Sequence of chain 1.B:
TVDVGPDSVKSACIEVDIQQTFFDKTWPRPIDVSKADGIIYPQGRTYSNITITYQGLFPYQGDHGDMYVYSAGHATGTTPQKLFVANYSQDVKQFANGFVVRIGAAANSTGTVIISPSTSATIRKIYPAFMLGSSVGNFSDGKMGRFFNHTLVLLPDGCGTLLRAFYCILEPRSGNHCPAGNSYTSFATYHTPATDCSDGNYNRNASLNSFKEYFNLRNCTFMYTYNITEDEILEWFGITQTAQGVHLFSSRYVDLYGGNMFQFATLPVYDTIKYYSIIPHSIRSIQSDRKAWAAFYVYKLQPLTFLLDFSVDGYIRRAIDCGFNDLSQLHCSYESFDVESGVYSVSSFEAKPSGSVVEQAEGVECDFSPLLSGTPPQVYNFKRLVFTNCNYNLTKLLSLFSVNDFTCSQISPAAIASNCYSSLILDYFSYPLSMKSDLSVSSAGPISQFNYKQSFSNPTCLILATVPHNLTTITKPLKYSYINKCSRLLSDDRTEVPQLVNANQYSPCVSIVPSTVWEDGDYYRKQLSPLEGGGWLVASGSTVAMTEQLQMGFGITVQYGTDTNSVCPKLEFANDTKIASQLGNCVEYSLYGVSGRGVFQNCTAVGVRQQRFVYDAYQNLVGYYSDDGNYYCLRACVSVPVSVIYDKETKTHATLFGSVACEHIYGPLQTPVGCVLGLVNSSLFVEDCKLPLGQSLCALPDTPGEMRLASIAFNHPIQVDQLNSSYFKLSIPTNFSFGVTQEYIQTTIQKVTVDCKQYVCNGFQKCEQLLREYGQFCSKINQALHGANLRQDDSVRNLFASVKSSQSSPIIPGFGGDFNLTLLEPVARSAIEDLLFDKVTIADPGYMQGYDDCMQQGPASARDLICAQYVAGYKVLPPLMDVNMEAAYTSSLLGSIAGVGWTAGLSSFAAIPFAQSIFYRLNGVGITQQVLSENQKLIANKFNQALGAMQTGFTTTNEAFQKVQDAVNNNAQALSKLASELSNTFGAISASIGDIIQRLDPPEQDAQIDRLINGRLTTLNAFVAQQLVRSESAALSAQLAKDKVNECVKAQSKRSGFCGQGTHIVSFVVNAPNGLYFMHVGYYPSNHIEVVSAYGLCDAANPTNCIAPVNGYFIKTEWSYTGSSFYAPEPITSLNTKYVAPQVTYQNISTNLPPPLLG

Binding-site contacts:
Ligand atom C7 contacts residue ASN606 of chain 1.B at 3.1 Å.
Ligand atom O7 contacts residue ASN606 of chain 1.B at 3.0 Å (h-bond).
Ligand atom C2 contacts residue ASN606 of chain 1.B at 2.5 Å.
Ligand atom C8 contacts residue ASN606 of chain 1.B at 4.3 Å.
Ligand atom C1 contacts residue ASN606 of chain 1.B at 1.5 Å.
Ligand atom C5 contacts residue ASN606 of chain 1.B at 3.8 Å.
Ligand atom C3 contacts residue ASN606 of chain 1.B at 3.9 Å.
Ligand atom O5 contacts residue ASN606 of chain 1.B at 2.4 Å (h-bond).
Ligand atom N2 contacts residue ASN606 of chain 1.B at 2.9 Å (h-bond).
Ligand atom C4 contacts residue ASN606 of chain 1.B at 4.3 Å.

The protein below binds the small molecule below.
Small molecule (SMILES): CC(=O)N[C@@H]1[C@@H](O)[C@H](O)[C@@H](CO)O[C@H]1O